Sequence of chain 1.C:
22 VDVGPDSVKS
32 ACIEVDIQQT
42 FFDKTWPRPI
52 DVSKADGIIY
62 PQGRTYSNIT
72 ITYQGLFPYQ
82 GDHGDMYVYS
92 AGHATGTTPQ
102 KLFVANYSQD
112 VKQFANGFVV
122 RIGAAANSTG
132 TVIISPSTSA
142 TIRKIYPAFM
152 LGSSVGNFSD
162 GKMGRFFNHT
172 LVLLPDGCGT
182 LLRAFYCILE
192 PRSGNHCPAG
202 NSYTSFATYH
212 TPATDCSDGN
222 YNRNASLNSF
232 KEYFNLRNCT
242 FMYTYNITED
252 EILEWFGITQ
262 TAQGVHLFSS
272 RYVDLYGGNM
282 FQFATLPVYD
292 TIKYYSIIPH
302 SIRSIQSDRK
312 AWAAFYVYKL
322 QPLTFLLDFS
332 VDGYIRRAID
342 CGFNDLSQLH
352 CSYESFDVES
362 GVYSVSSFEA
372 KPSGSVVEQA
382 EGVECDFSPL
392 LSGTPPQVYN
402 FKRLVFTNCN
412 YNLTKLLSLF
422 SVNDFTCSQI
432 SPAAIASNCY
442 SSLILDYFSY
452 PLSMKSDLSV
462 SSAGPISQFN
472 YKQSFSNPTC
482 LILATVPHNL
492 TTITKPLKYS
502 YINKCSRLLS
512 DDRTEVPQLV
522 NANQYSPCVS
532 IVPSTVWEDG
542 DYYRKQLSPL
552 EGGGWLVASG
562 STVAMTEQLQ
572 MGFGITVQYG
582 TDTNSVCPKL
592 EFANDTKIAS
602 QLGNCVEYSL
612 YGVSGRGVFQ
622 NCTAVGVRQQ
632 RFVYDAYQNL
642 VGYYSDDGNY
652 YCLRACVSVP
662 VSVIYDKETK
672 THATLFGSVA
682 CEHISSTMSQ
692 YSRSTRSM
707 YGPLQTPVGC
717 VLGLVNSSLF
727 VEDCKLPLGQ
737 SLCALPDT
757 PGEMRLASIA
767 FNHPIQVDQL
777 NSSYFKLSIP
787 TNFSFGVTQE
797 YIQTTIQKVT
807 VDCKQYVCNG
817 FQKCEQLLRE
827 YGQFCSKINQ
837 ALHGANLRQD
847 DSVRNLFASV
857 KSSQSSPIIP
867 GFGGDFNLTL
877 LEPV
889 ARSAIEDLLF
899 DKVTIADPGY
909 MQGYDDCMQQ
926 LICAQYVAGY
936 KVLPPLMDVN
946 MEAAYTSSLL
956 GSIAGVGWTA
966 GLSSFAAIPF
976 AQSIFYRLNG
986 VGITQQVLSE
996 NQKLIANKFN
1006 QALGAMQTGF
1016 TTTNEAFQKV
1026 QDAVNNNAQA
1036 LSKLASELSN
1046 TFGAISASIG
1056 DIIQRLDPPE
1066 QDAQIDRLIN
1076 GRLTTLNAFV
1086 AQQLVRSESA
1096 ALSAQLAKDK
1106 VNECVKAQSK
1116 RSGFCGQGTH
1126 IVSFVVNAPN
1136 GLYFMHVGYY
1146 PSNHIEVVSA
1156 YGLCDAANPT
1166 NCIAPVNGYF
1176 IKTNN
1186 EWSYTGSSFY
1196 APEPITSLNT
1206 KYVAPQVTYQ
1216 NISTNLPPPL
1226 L

A protein and the small-molecule ligand that binds it are described below.
Small molecule (SMILES): CC(=O)N[C@H]1[C@H](O[C@H]2[C@H](O)[C@@H](NC(C)=O)CO[C@@H]2CO)O[C@H](CO)[C@@H](O)[C@@H]1O

Binding-site contacts:
Ligand atom N2 contacts residue ASN69 of chain 1.C at 2.9 Å (h-bond).
Ligand atom N2 contacts residue VAL332 of chain 1.C at 4.3 Å.
Ligand atom O5 contacts residue ASN69 of chain 1.C at 2.3 Å (h-bond).
Ligand atom C7 contacts residue ASN69 of chain 1.C at 3.5 Å.
Ligand atom C7 contacts residue VAL332 of chain 1.C at 4.4 Å (hydrophobic).
Ligand atom C8 contacts residue VAL332 of chain 1.C at 3.7 Å (hydrophobic).
Ligand atom C2 contacts residue ASN69 of chain 1.C at 2.4 Å.
Ligand atom C3 contacts residue ASN69 of chain 1.C at 3.8 Å.
Ligand atom C1 contacts residue ASN69 of chain 1.C at 1.4 Å.
Ligand atom C5 contacts residue ASN69 of chain 1.C at 3.6 Å.
Ligand atom O7 contacts residue ASN69 of chain 1.C at 3.7 Å.
Ligand atom C4 contacts residue ASN69 of chain 1.C at 4.2 Å.